The protein below binds the small molecule below.
Small molecule (SMILES): CC(=O)N[C@H]1[C@H](O[C@H]2[C@@H](O)[C@@H](CO)OC[C@@H]2O)O[C@H](CO)[C@@H](O[C@@H]2O[C@H](CO[C@]3(C(=O)O)C[C@H](O)[C@@H](NC(C)=O)[C@H]([C@H](O)[C@H](O)CO)O3)[C@H](O)[C@H](O)[C@H]2O)[C@@H]1O

Binding-site contacts:
Ligand atom O9 contacts residue TYR91 of chain 1.I at 3.6 Å.
Ligand atom O1B contacts residue ALA134 of chain 1.I at 3.0 Å (h-bond).
Ligand atom O8 contacts residue TRP150 of chain 1.I at 3.7 Å.
Ligand atom O1B contacts residue THR133 of chain 1.I at 3.8 Å.
Ligand atom O1A contacts residue GLN223 of chain 1.I at 3.1 Å (h-bond).
Ligand atom C9 contacts residue HIS180 of chain 1.I at 3.6 Å.
Ligand atom O8 contacts residue TYR91 of chain 1.I at 2.7 Å (h-bond).
Ligand atom C4 contacts residue VAL132 of chain 1.I at 3.5 Å (hydrophobic).
Ligand atom O10 contacts residue LEU191 of chain 1.I at 3.6 Å.
Ligand atom O2 contacts residue LYS219 of chain 1.I at 3.7 Å.
Ligand atom C3 contacts residue LYS219 of chain 1.I at 3.5 Å.
Ligand atom C11 contacts residue LEU191 of chain 1.I at 3.4 Å (hydrophobic).
Ligand atom C9 contacts residue TYR91 of chain 1.I at 3.6 Å (hydrophobic).
Ligand atom O8 contacts residue GLN223 of chain 1.I at 2.8 Å (h-bond).
Ligand atom O2 contacts residue SER190 of chain 1.I at 3.2 Å (h-bond).
Ligand atom O4 contacts residue VAL132 of chain 1.I at 3.6 Å.
Ligand atom O1A contacts residue ALA134 of chain 1.I at 3.4 Å (h-bond).
Ligand atom C8 contacts residue SER190 of chain 1.I at 3.5 Å.
Ligand atom N2 contacts residue ASP187 of chain 1.I at 3.8 Å.
Ligand atom O3 contacts residue LYS219 of chain 1.I at 2.4 Å (salt-bridge).
Ligand atom O3 contacts residue GLU222 of chain 1.I at 3.6 Å.
Ligand atom O10 contacts residue TRP150 of chain 1.I at 3.9 Å.
Ligand atom C8 contacts residue GLN223 of chain 1.I at 3.8 Å.
Ligand atom O4 contacts residue LYS142 of chain 1.I at 3.3 Å (salt-bridge).
Ligand atom C4 contacts residue GLU222 of chain 1.I at 3.6 Å.
Ligand atom N5 contacts residue VAL132 of chain 1.I at 3.1 Å (h-bond).
Ligand atom C5 contacts residue VAL132 of chain 1.I at 3.8 Å (hydrophobic).
Ligand atom C10 contacts residue LEU191 of chain 1.I at 3.8 Å (hydrophobic).
Ligand atom O9 contacts residue ASP187 of chain 1.I at 3.7 Å.
Ligand atom O1A contacts residue THR133 of chain 1.I at 2.8 Å (h-bond).
Ligand atom O1B contacts residue LYS142 of chain 1.I at 3.8 Å.
Ligand atom C1 contacts residue THR133 of chain 1.I at 3.8 Å.
Ligand atom O10 contacts residue LYS130 of chain 1.I at 3.5 Å (salt-bridge).
Ligand atom C1 contacts residue GLN223 of chain 1.I at 3.8 Å.
Ligand atom C8 contacts residue TYR91 of chain 1.I at 3.7 Å (hydrophobic).
Ligand atom N5 contacts residue TRP150 of chain 1.I at 3.9 Å.
Ligand atom C1 contacts residue ALA134 of chain 1.I at 3.6 Å (hydrophobic).
Ligand atom C2 contacts residue LYS219 of chain 1.I at 3.7 Å.
Ligand atom O4 contacts residue GLU222 of chain 1.I at 2.4 Å (salt-bridge).
Ligand atom C7 contacts residue TRP150 of chain 1.I at 3.8 Å (hydrophobic).

Sequence of chain 1.I:
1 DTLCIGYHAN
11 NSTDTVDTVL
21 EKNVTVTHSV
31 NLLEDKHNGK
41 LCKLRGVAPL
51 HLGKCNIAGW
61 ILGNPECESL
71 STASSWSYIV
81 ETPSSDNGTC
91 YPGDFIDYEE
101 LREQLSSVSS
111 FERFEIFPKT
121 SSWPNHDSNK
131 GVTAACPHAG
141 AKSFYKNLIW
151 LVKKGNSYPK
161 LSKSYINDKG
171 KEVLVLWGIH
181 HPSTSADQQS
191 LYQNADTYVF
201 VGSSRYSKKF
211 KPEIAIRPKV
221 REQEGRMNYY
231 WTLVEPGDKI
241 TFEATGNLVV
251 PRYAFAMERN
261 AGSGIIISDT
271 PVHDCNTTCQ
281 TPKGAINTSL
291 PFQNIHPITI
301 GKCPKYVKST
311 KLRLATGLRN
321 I